Sequence of chain 1.R:
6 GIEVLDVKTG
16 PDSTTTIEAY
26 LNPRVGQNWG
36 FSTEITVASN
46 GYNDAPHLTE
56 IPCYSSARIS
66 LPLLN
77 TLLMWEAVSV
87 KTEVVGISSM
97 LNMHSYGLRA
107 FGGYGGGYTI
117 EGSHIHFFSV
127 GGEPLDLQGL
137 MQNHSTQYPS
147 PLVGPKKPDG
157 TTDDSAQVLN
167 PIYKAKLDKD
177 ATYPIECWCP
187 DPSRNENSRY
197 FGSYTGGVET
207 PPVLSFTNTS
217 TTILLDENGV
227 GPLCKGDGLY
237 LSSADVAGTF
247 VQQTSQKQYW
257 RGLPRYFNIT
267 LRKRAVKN

Binding-site contacts:
Ligand atom C11 contacts residue THR41 of chain 1.R at 3.2 Å.
Ligand atom O4 contacts residue ALA50 of chain 1.R at 2.6 Å (h-bond).
Ligand atom O7 contacts residue VAL42 of chain 1.R at 3.5 Å (h-bond).
Ligand atom O7 contacts residue ALA43 of chain 1.R at 4.3 Å.
Ligand atom C6 contacts residue THR41 of chain 1.R at 3.9 Å.
Ligand atom C7 contacts residue VAL42 of chain 1.R at 3.5 Å (hydrophobic).
Ligand atom O1B contacts residue HIS52 of chain 1.R at 3.1 Å (h-bond).
Ligand atom C11 contacts residue ALA50 of chain 1.R at 3.7 Å (hydrophobic).
Ligand atom N5 contacts residue THR41 of chain 1.R at 2.9 Å (h-bond).
Ligand atom C10 contacts residue ALA43 of chain 1.R at 3.9 Å (hydrophobic).
Ligand atom O8 contacts residue VAL42 of chain 1.R at 3.0 Å (h-bond).
Ligand atom C7 contacts residue THR41 of chain 1.R at 4.0 Å.
Ligand atom C5 contacts residue THR41 of chain 1.R at 3.9 Å.
Ligand atom C4 contacts residue HIS52 of chain 1.R at 4.1 Å.
Ligand atom O10 contacts residue PRO51 of chain 1.R at 4.2 Å.
Ligand atom N5 contacts residue ALA50 of chain 1.R at 3.7 Å.
Ligand atom C10 contacts residue ALA50 of chain 1.R at 3.3 Å (hydrophobic).
Ligand atom O10 contacts residue ASN48 of chain 1.R at 3.3 Å (h-bond).
Ligand atom C1 contacts residue HIS52 of chain 1.R at 3.2 Å.
Ligand atom C9 contacts residue VAL42 of chain 1.R at 4.0 Å (hydrophobic).
Ligand atom O10 contacts residue ALA50 of chain 1.R at 3.0 Å (h-bond).
Ligand atom C11 contacts residue ASP49 of chain 1.R at 3.8 Å.
Ligand atom O8 contacts residue ARG105 of chain 1.Q at 3.5 Å (salt-bridge).
Ligand atom C9 contacts residue ARG105 of chain 1.Q at 4.1 Å.
Ligand atom O8 contacts residue THR41 of chain 1.R at 3.4 Å.
Ligand atom C8 contacts residue THR41 of chain 1.R at 3.9 Å.
Ligand atom O9 contacts residue ARG105 of chain 1.Q at 3.7 Å.
Ligand atom C4 contacts residue ALA50 of chain 1.R at 3.6 Å (hydrophobic).
Ligand atom C10 contacts residue THR41 of chain 1.R at 3.6 Å.
Ligand atom C11 contacts residue HIS100 of chain 1.Q at 4.2 Å.
Ligand atom C11 contacts residue ALA43 of chain 1.R at 3.6 Å (hydrophobic).
Ligand atom O1B contacts residue THR41 of chain 1.R at 4.0 Å.
Ligand atom C11 contacts residue VAL42 of chain 1.R at 4.2 Å (hydrophobic).
Ligand atom C11 contacts residue PRO51 of chain 1.R at 3.6 Å (hydrophobic).
Ligand atom C10 contacts residue PRO51 of chain 1.R at 4.0 Å (hydrophobic).
Ligand atom N5 contacts residue ALA43 of chain 1.R at 4.3 Å.
Ligand atom O10 contacts residue ASP49 of chain 1.R at 4.0 Å.
Ligand atom C8 contacts residue VAL42 of chain 1.R at 3.8 Å (hydrophobic).
Ligand atom O10 contacts residue ALA43 of chain 1.R at 3.7 Å.
Ligand atom O1A contacts residue HIS52 of chain 1.R at 3.2 Å (h-bond).

Sequence of chain 1.Q:
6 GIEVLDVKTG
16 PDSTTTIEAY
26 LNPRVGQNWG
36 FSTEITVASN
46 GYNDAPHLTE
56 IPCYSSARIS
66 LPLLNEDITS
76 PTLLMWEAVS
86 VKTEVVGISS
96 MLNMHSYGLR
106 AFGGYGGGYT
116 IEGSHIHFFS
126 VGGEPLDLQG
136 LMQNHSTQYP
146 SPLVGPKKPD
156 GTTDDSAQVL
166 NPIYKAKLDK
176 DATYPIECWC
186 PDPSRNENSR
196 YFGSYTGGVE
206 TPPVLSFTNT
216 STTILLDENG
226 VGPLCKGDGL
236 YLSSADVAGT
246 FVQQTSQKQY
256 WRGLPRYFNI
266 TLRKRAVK

A protein and the small-molecule ligand that binds it are described below.
Small molecule (SMILES): CC(=O)N[C@H]1[C@H]([C@H](O)[C@H](O)CO)O[C@@](O)(C(=O)O)C[C@@H]1O